Binding-site contacts:
Ligand atom O28 contacts residue THR1 of chain 1.N at 2.4 Å (h-bond).
Ligand atom C5 contacts residue HIS114 of chain 1.H at 3.7 Å.
Ligand atom C22 contacts residue THR1 of chain 1.N at 2.9 Å.
Ligand atom C25 contacts residue THR20 of chain 1.N at 3.5 Å.
Ligand atom C14 contacts residue GLY47 of chain 1.N at 3.8 Å.
Ligand atom C22 contacts residue GLY47 of chain 1.N at 3.5 Å.
Ligand atom C6 contacts residue SER118 of chain 1.H at 3.3 Å.
Ligand atom O19 contacts residue THR20 of chain 1.N at 3.4 Å.
Ligand atom C24 contacts residue ARG45 of chain 1.N at 3.4 Å.
Ligand atom C11 contacts residue THR21 of chain 1.N at 3.6 Å.
Ligand atom C10 contacts residue GLY47 of chain 1.N at 3.5 Å.
Ligand atom O27 contacts residue SER168 of chain 1.N at 3.9 Å.
Ligand atom N1 contacts residue SER118 of chain 1.H at 3.8 Å.
Ligand atom C3 contacts residue THR20 of chain 1.N at 3.7 Å.
Ligand atom C23 contacts residue GLY47 of chain 1.N at 3.6 Å.
Ligand atom C24 contacts residue THR52 of chain 1.N at 3.8 Å.
Ligand atom C3 contacts residue THR21 of chain 1.N at 3.1 Å.
Ligand atom C22 contacts residue SER46 of chain 1.N at 3.9 Å.
Ligand atom B26 contacts residue LYS33 of chain 1.N at 3.8 Å.
Ligand atom N9 contacts residue THR20 of chain 1.N at 3.9 Å.
Ligand atom O19 contacts residue THR21 of chain 1.N at 3.1 Å (h-bond).
Ligand atom O27 contacts residue THR1 of chain 1.N at 2.3 Å (h-bond).
Ligand atom O8 contacts residue SER48 of chain 1.N at 3.9 Å.
Ligand atom N1 contacts residue ALA49 of chain 1.N at 3.8 Å.
Ligand atom N9 contacts residue THR21 of chain 1.N at 3.1 Å (h-bond).
Ligand atom C2 contacts residue THR20 of chain 1.N at 3.8 Å.
Ligand atom C21 contacts residue THR1 of chain 1.N at 2.4 Å.
Ligand atom C10 contacts residue THR21 of chain 1.N at 3.9 Å.
Ligand atom C21 contacts residue GLY47 of chain 1.N at 3.7 Å.
Ligand atom N20 contacts residue GLY47 of chain 1.N at 2.8 Å (h-bond).
Ligand atom O8 contacts residue ALA49 of chain 1.N at 2.9 Å (h-bond).
Ligand atom C21 contacts residue LYS33 of chain 1.N at 3.8 Å.
Ligand atom C13 contacts residue GLY47 of chain 1.N at 3.5 Å.
Ligand atom O28 contacts residue GLY47 of chain 1.N at 3.2 Å (h-bond).
Ligand atom C18 contacts residue GLY47 of chain 1.N at 3.6 Å.
Ligand atom C3 contacts residue THR22 of chain 1.N at 3.6 Å.
Ligand atom N4 contacts residue THR22 of chain 1.N at 2.9 Å (h-bond).
Ligand atom C5 contacts residue THR22 of chain 1.N at 3.9 Å.
Ligand atom B26 contacts residue THR1 of chain 1.N at 1.4 Å.
Ligand atom N20 contacts residue THR1 of chain 1.N at 3.7 Å.

Sequence of chain 1.N:
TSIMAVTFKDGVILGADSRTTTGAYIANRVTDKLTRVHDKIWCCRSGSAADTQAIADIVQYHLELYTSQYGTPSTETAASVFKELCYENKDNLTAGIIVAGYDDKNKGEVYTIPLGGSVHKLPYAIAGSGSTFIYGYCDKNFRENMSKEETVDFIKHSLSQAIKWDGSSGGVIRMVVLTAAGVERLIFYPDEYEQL

Sequence of chain 1.H:
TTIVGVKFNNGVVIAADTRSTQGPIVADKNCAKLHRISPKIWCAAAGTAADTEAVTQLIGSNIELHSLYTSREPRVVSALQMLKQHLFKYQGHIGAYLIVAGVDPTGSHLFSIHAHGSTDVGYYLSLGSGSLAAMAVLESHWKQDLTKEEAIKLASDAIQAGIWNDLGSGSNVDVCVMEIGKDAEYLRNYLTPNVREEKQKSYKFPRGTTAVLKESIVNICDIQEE

The small molecule below binds the protein below.
Small molecule (SMILES): CC(C)C[C@H](NC(=O)[C@H](Cc1ccccc1)NC(=O)c1cnccn1)B(O)O